Binding-site contacts:
Ligand atom F14 contacts residue SER69 of chain 1.B at 3.7 Å.
Ligand atom C6 contacts residue GLN71 of chain 1.B at 3.4 Å.
Ligand atom C5 contacts residue LEU37 of chain 1.B at 4.2 Å (hydrophobic).
Ligand atom C5 contacts residue GLN71 of chain 1.B at 4.2 Å.
Ligand atom C6 contacts residue GLY70 of chain 1.B at 3.4 Å.
Ligand atom C2 contacts residue LEU74 of chain 1.B at 3.9 Å (hydrophobic).
Ligand atom C9 contacts residue LEU74 of chain 1.B at 3.9 Å (hydrophobic).
Ligand atom C2 contacts residue GLY72 of chain 1.B at 4.2 Å.
Ligand atom C7 contacts residue GLN71 of chain 1.B at 3.8 Å.
Ligand atom C4 contacts residue LEU74 of chain 1.B at 4.2 Å (hydrophobic).
Ligand atom C3 contacts residue LEU37 of chain 1.B at 3.9 Å (hydrophobic).
Ligand atom C5 contacts residue GLY70 of chain 1.B at 3.7 Å.
Ligand atom F14 contacts residue ALA35 of chain 1.B at 3.3 Å.
Ligand atom C7 contacts residue LEU73 of chain 1.B at 4.2 Å (hydrophobic).
Ligand atom C7 contacts residue LEU37 of chain 1.B at 4.2 Å (hydrophobic).
Ligand atom C4 contacts residue LEU37 of chain 1.B at 3.8 Å (hydrophobic).
Ligand atom C5 contacts residue PHE77 of chain 1.B at 4.1 Å (hydrophobic).
Ligand atom C3 contacts residue LEU74 of chain 1.B at 4.3 Å (hydrophobic).
Ligand atom C6 contacts residue PHE77 of chain 1.B at 3.8 Å (hydrophobic).
Ligand atom C8 contacts residue GLY72 of chain 1.B at 3.5 Å.
Ligand atom C8 contacts residue LEU37 of chain 1.B at 3.7 Å (hydrophobic).
Ligand atom C7 contacts residue LEU74 of chain 1.B at 3.9 Å (hydrophobic).
Ligand atom C3 contacts residue PRO8 of chain 1.B at 4.2 Å (hydrophobic).
Ligand atom F14 contacts residue PHE77 of chain 1.B at 3.5 Å.
Ligand atom C9 contacts residue LEU37 of chain 1.B at 3.7 Å (hydrophobic).
Ligand atom C4 contacts residue ALA35 of chain 1.B at 3.7 Å (hydrophobic).
Ligand atom N1 contacts residue GLY72 of chain 1.B at 3.1 Å (h-bond).
Ligand atom C5 contacts residue VAL36 of chain 1.B at 4.3 Å (hydrophobic).
Ligand atom N1 contacts residue LEU74 of chain 1.B at 3.5 Å.
Ligand atom C7 contacts residue GLY72 of chain 1.B at 3.4 Å.
Ligand atom F14 contacts residue VAL36 of chain 1.B at 3.6 Å.
Ligand atom C7 contacts residue GLY70 of chain 1.B at 4.2 Å.
Ligand atom C5 contacts residue ALA35 of chain 1.B at 3.8 Å (hydrophobic).
Ligand atom C10 contacts residue LEU74 of chain 1.B at 4.3 Å (hydrophobic).
Ligand atom N1 contacts residue LEU37 of chain 1.B at 4.0 Å.
Ligand atom C4 contacts residue VAL36 of chain 1.B at 4.2 Å (hydrophobic).
Ligand atom O12 contacts residue GLY72 of chain 1.B at 4.2 Å.
Ligand atom C2 contacts residue LEU37 of chain 1.B at 4.0 Å (hydrophobic).
Ligand atom C8 contacts residue LEU74 of chain 1.B at 3.9 Å (hydrophobic).
Ligand atom F14 contacts residue GLY70 of chain 1.B at 3.1 Å.

This small molecule binds to this protein.
Small molecule (SMILES): O=C(O)c1cc2cc(F)ccc2[nH]1

Sequence of chain 1.B:
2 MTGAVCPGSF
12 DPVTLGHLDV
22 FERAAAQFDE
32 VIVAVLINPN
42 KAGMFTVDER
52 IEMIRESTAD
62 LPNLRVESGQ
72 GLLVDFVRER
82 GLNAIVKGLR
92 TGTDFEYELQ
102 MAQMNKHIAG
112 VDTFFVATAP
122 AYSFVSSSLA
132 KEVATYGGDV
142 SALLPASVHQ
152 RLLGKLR